Sequence of chain 2.K:
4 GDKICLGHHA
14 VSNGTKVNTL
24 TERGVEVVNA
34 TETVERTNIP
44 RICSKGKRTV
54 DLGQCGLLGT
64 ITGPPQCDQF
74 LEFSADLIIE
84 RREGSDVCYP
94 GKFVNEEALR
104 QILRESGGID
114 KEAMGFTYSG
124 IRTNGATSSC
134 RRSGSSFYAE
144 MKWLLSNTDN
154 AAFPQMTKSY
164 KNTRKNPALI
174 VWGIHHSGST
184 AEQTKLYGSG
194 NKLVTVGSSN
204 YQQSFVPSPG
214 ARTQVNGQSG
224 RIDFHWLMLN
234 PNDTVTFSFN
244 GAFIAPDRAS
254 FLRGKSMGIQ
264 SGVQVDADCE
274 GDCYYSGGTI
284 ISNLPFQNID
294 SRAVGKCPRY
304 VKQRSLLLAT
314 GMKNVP

Sequence of chain 2.L:
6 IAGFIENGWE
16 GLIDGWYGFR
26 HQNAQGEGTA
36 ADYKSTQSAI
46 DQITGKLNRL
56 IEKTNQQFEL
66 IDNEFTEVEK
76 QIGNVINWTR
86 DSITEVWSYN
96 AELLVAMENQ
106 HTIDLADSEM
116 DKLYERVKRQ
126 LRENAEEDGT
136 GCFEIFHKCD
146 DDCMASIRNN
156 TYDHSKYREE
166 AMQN

Binding-site contacts:
Ligand atom C7 contacts residue GLU72 of chain 2.L at 4.2 Å.
Ligand atom O3 contacts residue GLU72 of chain 2.L at 3.8 Å.
Ligand atom C8 contacts residue GLY78 of chain 2.L at 4.2 Å.
Ligand atom C2 contacts residue ASN82 of chain 2.L at 2.5 Å.
Ligand atom C4 contacts residue ASN82 of chain 2.L at 4.3 Å.
Ligand atom C7 contacts residue ASN79 of chain 2.L at 3.3 Å.
Ligand atom C5 contacts residue ASN82 of chain 2.L at 3.7 Å.
Ligand atom C8 contacts residue ASN79 of chain 2.L at 2.9 Å.
Ligand atom N2 contacts residue GLU72 of chain 2.L at 3.9 Å.
Ligand atom O7 contacts residue ASN79 of chain 2.L at 3.1 Å (h-bond).
Ligand atom O5 contacts residue ASN82 of chain 2.L at 2.4 Å (h-bond).
Ligand atom O7 contacts residue ASN82 of chain 2.L at 3.7 Å.
Ligand atom C8 contacts residue LYS75 of chain 2.L at 3.9 Å.
Ligand atom C7 contacts residue ASN82 of chain 2.L at 3.5 Å.
Ligand atom C3 contacts residue ASN82 of chain 2.L at 3.9 Å.
Ligand atom N2 contacts residue ASN82 of chain 2.L at 3.0 Å (h-bond).
Ligand atom C1 contacts residue ASN82 of chain 2.L at 1.5 Å.
Ligand atom C8 contacts residue GLU72 of chain 2.L at 3.6 Å.
Ligand atom O6 contacts residue ARG295 of chain 2.K at 4.3 Å.

The protein below binds the small molecule below.
Small molecule (SMILES): CC(=O)N[C@@H]1[C@@H](O)[C@H](O)[C@@H](CO)O[C@H]1O